The small molecule below binds the protein below.
Small molecule (SMILES): O=C1N[C@H]2[C@H](CS[C@H]2CCCC[C@H](O)C23C4C5C6C2[Fe]56432789C3C2C7C8C39)N1

Sequence of chain 1.D:
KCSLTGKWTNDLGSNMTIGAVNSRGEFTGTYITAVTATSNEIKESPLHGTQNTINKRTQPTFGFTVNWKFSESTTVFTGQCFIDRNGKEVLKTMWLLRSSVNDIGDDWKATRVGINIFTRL

Binding-site contacts:
Ligand atom C11 contacts residue SER73 of chain 1.B at 3.4 Å.
Ligand atom C3 contacts residue ASN118 of chain 1.B at 3.8 Å.
Ligand atom C3 contacts residue THR35 of chain 1.B at 4.1 Å.
Ligand atom O12 contacts residue SER75 of chain 1.B at 3.0 Å (h-bond).
Ligand atom C7 contacts residue VAL37 of chain 1.B at 4.2 Å (hydrophobic).
Ligand atom C10 contacts residue PHE72 of chain 1.B at 3.8 Å (hydrophobic).
Ligand atom N2 contacts residue THR35 of chain 1.B at 3.3 Å (h-bond).
Ligand atom C2 contacts residue TRP110 of chain 1.D at 3.9 Å (hydrophobic).
Ligand atom C5 contacts residue ASN118 of chain 1.B at 4.0 Å.
Ligand atom N1 contacts residue LEU14 of chain 1.B at 3.9 Å.
Ligand atom C5 contacts residue TRP97 of chain 1.B at 3.7 Å (hydrophobic).
Ligand atom S1 contacts residue PHE79 of chain 1.B at 4.2 Å.
Ligand atom O3 contacts residue THR35 of chain 1.B at 4.0 Å.
Ligand atom O3 contacts residue LEU14 of chain 1.B at 4.0 Å.
Ligand atom O3 contacts residue ASN12 of chain 1.B at 3.5 Å (h-bond).
Ligand atom C11 contacts residue SER75 of chain 1.B at 4.1 Å.
Ligand atom C20 contacts residue ARG114 of chain 1.B at 3.6 Å.
Ligand atom C6 contacts residue TRP97 of chain 1.B at 3.4 Å (hydrophobic).
Ligand atom N2 contacts residue LEU14 of chain 1.B at 4.0 Å.
Ligand atom C7 contacts residue THR35 of chain 1.B at 3.6 Å.
Ligand atom C3 contacts residue SER16 of chain 1.B at 3.9 Å.
Ligand atom O3 contacts residue TYR33 of chain 1.B at 2.9 Å (h-bond).
Ligand atom O12 contacts residue SER73 of chain 1.B at 3.5 Å (h-bond).
Ligand atom S1 contacts residue THR77 of chain 1.B at 3.5 Å (h-bond).
Ligand atom C3 contacts residue TYR33 of chain 1.B at 3.7 Å (hydrophobic).
Ligand atom C8 contacts residue TRP70 of chain 1.B at 3.2 Å (hydrophobic).
Ligand atom N1 contacts residue TYR33 of chain 1.B at 4.2 Å.
Ligand atom S1 contacts residue TRP70 of chain 1.B at 3.7 Å.
Ligand atom C3 contacts residue LEU14 of chain 1.B at 3.8 Å (hydrophobic).
Ligand atom C19 contacts residue LEU99 of chain 1.B at 3.9 Å (hydrophobic).
Ligand atom O3 contacts residue ASN118 of chain 1.B at 3.8 Å.
Ligand atom O12 contacts residue LEU99 of chain 1.B at 3.9 Å.
Ligand atom C7 contacts residue TRP70 of chain 1.B at 3.8 Å (hydrophobic).
Ligand atom N1 contacts residue TRP97 of chain 1.B at 4.1 Å.
Ligand atom C4 contacts residue TRP110 of chain 1.D at 3.6 Å (hydrophobic).
Ligand atom O3 contacts residue SER16 of chain 1.B at 3.0 Å (h-bond).
Ligand atom C18 contacts residue TRP110 of chain 1.D at 4.1 Å (hydrophobic).
Ligand atom C19 contacts residue ARG114 of chain 1.B at 3.6 Å.
Ligand atom C5 contacts residue TRP110 of chain 1.D at 4.1 Å (hydrophobic).
Ligand atom N1 contacts residue ASN118 of chain 1.B at 3.0 Å (h-bond).

Sequence of chain 1.B:
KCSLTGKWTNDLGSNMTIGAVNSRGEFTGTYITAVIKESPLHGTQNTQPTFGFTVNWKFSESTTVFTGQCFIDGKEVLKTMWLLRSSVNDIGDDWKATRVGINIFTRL